Sequence of chain 1.A:
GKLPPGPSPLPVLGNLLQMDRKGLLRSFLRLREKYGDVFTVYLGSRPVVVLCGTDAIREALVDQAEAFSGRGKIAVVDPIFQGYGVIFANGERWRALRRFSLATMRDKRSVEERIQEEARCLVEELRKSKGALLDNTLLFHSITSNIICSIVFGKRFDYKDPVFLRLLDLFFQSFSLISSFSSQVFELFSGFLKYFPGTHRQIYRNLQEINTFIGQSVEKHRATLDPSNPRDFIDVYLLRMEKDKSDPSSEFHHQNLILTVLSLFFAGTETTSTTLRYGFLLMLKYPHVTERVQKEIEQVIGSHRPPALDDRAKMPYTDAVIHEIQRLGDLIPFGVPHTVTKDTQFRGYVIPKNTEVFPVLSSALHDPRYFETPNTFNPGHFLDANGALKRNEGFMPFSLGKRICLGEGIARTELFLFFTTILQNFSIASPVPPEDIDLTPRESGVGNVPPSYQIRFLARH

The protein below binds the small molecule below.
Small molecule (SMILES): O=CCc1cc2ccccc2c2ccccc12

Binding-site contacts:
Ligand atom CAF contacts residue PHE278 of chain 1.A at 4.0 Å (hydrophobic).
Ligand atom CAK contacts residue ALA279 of chain 1.A at 4.2 Å (hydrophobic).
Ligand atom CAI contacts residue PHE278 of chain 1.A at 3.7 Å (hydrophobic).
Ligand atom CAE contacts residue ILE95 of chain 1.A at 3.5 Å (hydrophobic).
Ligand atom CAI contacts residue VAL348 of chain 1.A at 3.7 Å (hydrophobic).
Ligand atom CAC contacts residue HEM1 of chain 1.B at 3.8 Å.
Ligand atom CAK contacts residue ILE344 of chain 1.A at 3.8 Å (hydrophobic).
Ligand atom CAM contacts residue ILE344 of chain 1.A at 4.1 Å (hydrophobic).
Ligand atom CAB contacts residue THR283 of chain 1.A at 1.4 Å.
Ligand atom CAF contacts residue VAL458 of chain 1.A at 3.5 Å (hydrophobic).
Ligand atom CAP contacts residue PHE278 of chain 1.A at 3.8 Å (hydrophobic).
Ligand atom CAH contacts residue VAL458 of chain 1.A at 4.4 Å (hydrophobic).
Ligand atom CAG contacts residue VAL348 of chain 1.A at 4.2 Å (hydrophobic).
Ligand atom CAG contacts residue ALA279 of chain 1.A at 3.7 Å (hydrophobic).
Ligand atom CAD contacts residue ILE190 of chain 1.A at 3.8 Å (hydrophobic).
Ligand atom OAA contacts residue THR283 of chain 1.A at 2.3 Å (h-bond).
Ligand atom CAH contacts residue PHE187 of chain 1.A at 4.2 Å (hydrophobic).
Ligand atom OAA contacts residue ILE344 of chain 1.A at 4.2 Å.
Ligand atom CAN contacts residue ALA279 of chain 1.A at 4.3 Å (hydrophobic).
Ligand atom CAB contacts residue ALA279 of chain 1.A at 4.0 Å (hydrophobic).
Ligand atom CAD contacts residue VAL458 of chain 1.A at 3.7 Å (hydrophobic).
Ligand atom CAL contacts residue ILE344 of chain 1.A at 4.2 Å (hydrophobic).
Ligand atom CAM contacts residue THR283 of chain 1.A at 3.8 Å.
Ligand atom CAD contacts residue GLY459 of chain 1.A at 4.3 Å.
Ligand atom CAC contacts residue VAL348 of chain 1.A at 3.9 Å (hydrophobic).
Ligand atom CAQ contacts residue PHE278 of chain 1.A at 3.9 Å (hydrophobic).
Ligand atom CAL contacts residue THR283 of chain 1.A at 2.5 Å.
Ligand atom CAC contacts residue ALA279 of chain 1.A at 4.2 Å (hydrophobic).
Ligand atom CAP contacts residue VAL348 of chain 1.A at 4.0 Å (hydrophobic).
Ligand atom CAJ contacts residue PHE278 of chain 1.A at 3.7 Å (hydrophobic).
Ligand atom CAJ contacts residue VAL458 of chain 1.A at 3.8 Å (hydrophobic).
Ligand atom CAK contacts residue THR283 of chain 1.A at 4.2 Å.
Ligand atom CAB contacts residue ILE344 of chain 1.A at 3.9 Å (hydrophobic).
Ligand atom CAG contacts residue HEM1 of chain 1.B at 3.9 Å.
Ligand atom OAA contacts residue HEM1 of chain 1.B at 4.3 Å.
Ligand atom CAN contacts residue VAL348 of chain 1.A at 4.2 Å (hydrophobic).
Ligand atom CAE contacts residue VAL348 of chain 1.A at 3.5 Å (hydrophobic).
Ligand atom CAF contacts residue ILE190 of chain 1.A at 3.7 Å (hydrophobic).
Ligand atom CAC contacts residue ILE95 of chain 1.A at 3.8 Å (hydrophobic).
Ligand atom OAA contacts residue ALA279 of chain 1.A at 2.9 Å (h-bond).